Binding-site contacts:
Ligand atom OXT contacts residue GLY312 of chain 1.C at 2.6 Å.
Ligand atom C6 contacts residue LYS308 of chain 1.C at 4.0 Å.
Ligand atom CD contacts residue LYS308 of chain 1.C at 4.3 Å.
Ligand atom OXT contacts residue LYS308 of chain 1.C at 3.5 Å (salt-bridge).
Ligand atom CB contacts residue LYS308 of chain 1.C at 4.0 Å.
Ligand atom CA contacts residue LYS308 of chain 1.C at 4.0 Å.
Ligand atom O contacts residue LYS308 of chain 1.C at 3.2 Å (salt-bridge).
Ligand atom O contacts residue GLY312 of chain 1.C at 4.3 Å.
Ligand atom C contacts residue GLY312 of chain 1.C at 3.8 Å.
Ligand atom O contacts residue LEU311 of chain 1.C at 4.2 Å.
Ligand atom C contacts residue LYS308 of chain 1.C at 3.4 Å.

A small-molecule ligand and the protein it binds are described below.
Small molecule (SMILES): CCCCCC(=O)O

Sequence of chain 1.C:
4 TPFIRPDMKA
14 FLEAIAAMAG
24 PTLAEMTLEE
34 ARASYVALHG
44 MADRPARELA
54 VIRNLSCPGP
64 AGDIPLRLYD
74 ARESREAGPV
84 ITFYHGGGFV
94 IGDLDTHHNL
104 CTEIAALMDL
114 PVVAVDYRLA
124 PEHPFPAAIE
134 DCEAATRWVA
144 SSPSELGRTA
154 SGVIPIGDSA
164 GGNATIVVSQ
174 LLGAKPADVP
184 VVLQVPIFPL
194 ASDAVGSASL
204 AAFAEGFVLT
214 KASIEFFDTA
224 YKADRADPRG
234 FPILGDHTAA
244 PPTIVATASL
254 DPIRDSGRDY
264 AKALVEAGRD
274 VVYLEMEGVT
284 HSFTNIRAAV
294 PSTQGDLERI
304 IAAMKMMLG